This protein binds this small molecule.
Small molecule (SMILES): CC(=O)N[C@@H]1[C@@H](O)[C@H](O)[C@@H](CO)O[C@H]1O

Sequence of chain 1.D:
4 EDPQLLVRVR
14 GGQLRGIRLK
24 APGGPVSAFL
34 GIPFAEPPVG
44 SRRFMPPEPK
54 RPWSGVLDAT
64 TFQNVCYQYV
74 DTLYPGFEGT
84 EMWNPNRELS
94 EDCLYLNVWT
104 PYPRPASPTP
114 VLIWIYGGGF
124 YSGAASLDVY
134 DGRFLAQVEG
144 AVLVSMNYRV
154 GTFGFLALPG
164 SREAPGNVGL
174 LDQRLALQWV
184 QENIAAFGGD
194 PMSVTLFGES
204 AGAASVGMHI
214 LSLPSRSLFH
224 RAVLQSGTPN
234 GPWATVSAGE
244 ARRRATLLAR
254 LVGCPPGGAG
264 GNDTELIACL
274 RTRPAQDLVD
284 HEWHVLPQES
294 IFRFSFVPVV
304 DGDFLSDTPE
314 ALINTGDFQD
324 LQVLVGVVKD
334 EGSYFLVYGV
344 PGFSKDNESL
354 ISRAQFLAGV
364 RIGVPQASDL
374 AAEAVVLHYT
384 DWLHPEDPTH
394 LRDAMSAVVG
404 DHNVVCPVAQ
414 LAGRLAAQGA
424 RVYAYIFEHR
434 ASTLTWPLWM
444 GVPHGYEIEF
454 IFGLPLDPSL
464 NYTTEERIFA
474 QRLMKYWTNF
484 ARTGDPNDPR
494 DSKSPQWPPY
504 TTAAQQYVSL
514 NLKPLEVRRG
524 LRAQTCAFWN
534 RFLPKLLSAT

Binding-site contacts:
Ligand atom O6 contacts residue LEU353 of chain 1.D at 4.3 Å.
Ligand atom N2 contacts residue SER347 of chain 1.D at 4.0 Å.
Ligand atom N2 contacts residue ASN350 of chain 1.D at 3.7 Å.
Ligand atom C4 contacts residue GLY345 of chain 1.D at 3.8 Å.
Ligand atom C8 contacts residue SER347 of chain 1.D at 3.7 Å.
Ligand atom O6 contacts residue GLN358 of chain 1.D at 3.6 Å.
Ligand atom C1 contacts residue GLY345 of chain 1.D at 4.3 Å.
Ligand atom O5 contacts residue ASN350 of chain 1.D at 2.3 Å (h-bond).
Ligand atom C2 contacts residue SER347 of chain 1.D at 4.0 Å.
Ligand atom C1 contacts residue ASN350 of chain 1.D at 1.5 Å.
Ligand atom O3 contacts residue GLY345 of chain 1.D at 4.3 Å.
Ligand atom O6 contacts residue GLY345 of chain 1.D at 4.0 Å.
Ligand atom C6 contacts residue ASN350 of chain 1.D at 3.4 Å.
Ligand atom C5 contacts residue ASN350 of chain 1.D at 3.3 Å.
Ligand atom C3 contacts residue ASN350 of chain 1.D at 4.0 Å.
Ligand atom C4 contacts residue ASN350 of chain 1.D at 4.0 Å.
Ligand atom C7 contacts residue SER347 of chain 1.D at 4.3 Å.
Ligand atom C2 contacts residue ASN350 of chain 1.D at 2.9 Å.
Ligand atom C6 contacts residue LEU353 of chain 1.D at 4.4 Å (hydrophobic).
Ligand atom O4 contacts residue GLY345 of chain 1.D at 4.2 Å.
Ligand atom C6 contacts residue GLY345 of chain 1.D at 3.9 Å.